Binding-site contacts:
Ligand atom CA contacts residue ASP271 of chain 1.B at 3.6 Å.
Ligand atom N contacts residue PRO1 of chain 1.O at 3.7 Å.
Ligand atom O contacts residue ASP282 of chain 1.B at 4.0 Å.
Ligand atom O contacts residue PRO1 of chain 1.O at 2.3 Å (h-bond).
Ligand atom O contacts residue LYS407 of chain 1.B at 3.1 Å (salt-bridge).
Ligand atom C contacts residue HIS372 of chain 1.B at 3.7 Å.
Ligand atom C contacts residue ASP271 of chain 1.B at 4.4 Å.
Ligand atom N contacts residue TYR236 of chain 1.B at 3.7 Å.
Ligand atom O contacts residue OH1 of chain 1.M at 3.6 Å.
Ligand atom O contacts residue MN1 of chain 1.L at 3.9 Å.
Ligand atom N contacts residue ASP282 of chain 1.B at 3.6 Å.
Ligand atom O contacts residue HIS365 of chain 1.B at 3.8 Å.
Ligand atom CA contacts residue PRO1 of chain 1.O at 2.5 Å (hydrophobic).
Ligand atom C contacts residue PRO1 of chain 1.O at 1.4 Å (hydrophobic).
Ligand atom CA contacts residue ILE239 of chain 1.B at 3.6 Å (hydrophobic).
Ligand atom CA contacts residue MN1 of chain 1.L at 3.5 Å.
Ligand atom O contacts residue HIS372 of chain 1.B at 2.7 Å (h-bond).
Ligand atom C contacts residue OH1 of chain 1.M at 3.3 Å.
Ligand atom N contacts residue ILE239 of chain 1.B at 3.9 Å.
Ligand atom CA contacts residue HIS250 of chain 1.B at 3.7 Å.
Ligand atom CA contacts residue OH1 of chain 1.M at 3.5 Å.
Ligand atom O contacts residue HIS250 of chain 1.B at 4.4 Å.
Ligand atom N contacts residue OH1 of chain 1.M at 3.5 Å (h-bond).
Ligand atom C contacts residue HIS250 of chain 1.B at 3.6 Å.
Ligand atom CA contacts residue LYS407 of chain 1.B at 4.5 Å.
Ligand atom C contacts residue LYS407 of chain 1.B at 3.6 Å.
Ligand atom C contacts residue MN1 of chain 1.L at 3.9 Å.
Ligand atom N contacts residue MN1 of chain 1.L at 2.8 Å.
Ligand atom N contacts residue LYS407 of chain 1.B at 4.3 Å.
Ligand atom N contacts residue ASP271 of chain 1.B at 3.7 Å.

Sequence of chain 1.B:
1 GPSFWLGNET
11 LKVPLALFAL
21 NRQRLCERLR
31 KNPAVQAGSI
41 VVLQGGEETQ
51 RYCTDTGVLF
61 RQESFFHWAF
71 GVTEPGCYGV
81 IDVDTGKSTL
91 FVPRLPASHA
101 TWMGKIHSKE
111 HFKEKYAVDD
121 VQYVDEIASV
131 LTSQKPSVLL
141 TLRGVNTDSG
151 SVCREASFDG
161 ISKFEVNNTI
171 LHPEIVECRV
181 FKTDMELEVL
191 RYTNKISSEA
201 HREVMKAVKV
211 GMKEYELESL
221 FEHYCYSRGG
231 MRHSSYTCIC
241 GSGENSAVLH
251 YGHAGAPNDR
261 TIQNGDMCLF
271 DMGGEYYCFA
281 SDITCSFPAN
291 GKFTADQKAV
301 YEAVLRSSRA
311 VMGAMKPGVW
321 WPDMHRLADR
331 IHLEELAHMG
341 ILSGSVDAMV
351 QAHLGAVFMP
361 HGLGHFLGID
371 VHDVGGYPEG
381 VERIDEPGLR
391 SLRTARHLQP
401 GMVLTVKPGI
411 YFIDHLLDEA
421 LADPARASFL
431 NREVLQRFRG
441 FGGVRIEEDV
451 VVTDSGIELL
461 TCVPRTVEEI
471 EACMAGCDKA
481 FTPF

A protein and the small-molecule ligand that binds it are described below.
Small molecule (SMILES): NCC(=O)O